Sequence of chain 2.A:
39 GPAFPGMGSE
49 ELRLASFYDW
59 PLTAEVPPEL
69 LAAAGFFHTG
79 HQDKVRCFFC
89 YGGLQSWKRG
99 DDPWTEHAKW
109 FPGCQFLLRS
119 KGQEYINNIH

Binding-site contacts:
Ligand atom O contacts residue ARG97 of chain 1.B at 3.2 Å (salt-bridge).
Ligand atom CD contacts residue TRP108 of chain 2.A at 3.6 Å (hydrophobic).
Ligand atom N contacts residue LEU92 of chain 2.A at 3.7 Å.
Ligand atom O contacts residue GLU104 of chain 2.A at 3.3 Å (salt-bridge).
Ligand atom CZ2 contacts residue THR77 of chain 2.A at 3.8 Å.
Ligand atom CZ2 contacts residue ARG84 of chain 2.A at 3.5 Å.
Ligand atom NE1 contacts residue VAL83 of chain 2.A at 3.5 Å (h-bond).
Ligand atom CG2 contacts residue GLN93 of chain 2.A at 3.8 Å.
Ligand atom O contacts residue GLN93 of chain 2.A at 2.9 Å (h-bond).
Ligand atom CH2 contacts residue ARG84 of chain 2.A at 3.0 Å.
Ligand atom CZ3 contacts residue ARG84 of chain 2.A at 3.5 Å.
Ligand atom CD1 contacts residue GLY91 of chain 2.A at 3.4 Å.
Ligand atom CB contacts residue TRP95 of chain 2.A at 3.7 Å (hydrophobic).
Ligand atom CA contacts residue ASP99 of chain 2.A at 3.6 Å.
Ligand atom CA contacts residue SER94 of chain 2.A at 3.5 Å.
Ligand atom O contacts residue TRP108 of chain 2.A at 3.0 Å (h-bond).
Ligand atom CD1 contacts residue GLN93 of chain 2.A at 3.6 Å.
Ligand atom C contacts residue GLU104 of chain 2.A at 3.8 Å.
Ligand atom N contacts residue GLY91 of chain 2.A at 3.4 Å (h-bond).
Ligand atom CA contacts residue GLU104 of chain 2.A at 3.7 Å.
Ligand atom C contacts residue GLN93 of chain 2.A at 3.7 Å.
Ligand atom CB contacts residue GLN93 of chain 2.A at 3.3 Å.
Ligand atom NE1 contacts residue LEU92 of chain 2.A at 3.1 Å (h-bond).
Ligand atom O contacts residue LEU92 of chain 2.A at 3.4 Å.
Ligand atom CB contacts residue GLU104 of chain 2.A at 3.8 Å.
Ligand atom CZ2 contacts residue LYS82 of chain 2.A at 3.6 Å.
Ligand atom N contacts residue ASP99 of chain 2.A at 2.7 Å (salt-bridge).
Ligand atom CA contacts residue GLN93 of chain 2.A at 3.4 Å.
Ligand atom CB contacts residue ASP99 of chain 2.A at 3.8 Å.
Ligand atom CA contacts residue GLY91 of chain 2.A at 3.2 Å.
Ligand atom N contacts residue GLU104 of chain 2.A at 3.0 Å (salt-bridge).
Ligand atom N contacts residue GLN93 of chain 2.A at 3.0 Å (h-bond).
Ligand atom CG contacts residue TRP108 of chain 2.A at 3.4 Å (hydrophobic).
Ligand atom CB contacts residue GLN93 of chain 2.A at 3.4 Å.
Ligand atom C contacts residue GLY91 of chain 2.A at 3.8 Å.
Ligand atom CD1 contacts residue LEU92 of chain 2.A at 3.4 Å (hydrophobic).
Ligand atom NE1 contacts residue GLY91 of chain 2.A at 3.3 Å.
Ligand atom CB contacts residue GLY91 of chain 2.A at 3.8 Å.
Ligand atom C contacts residue LEU92 of chain 2.A at 3.6 Å (hydrophobic).
Ligand atom CE2 contacts residue LYS82 of chain 2.A at 3.7 Å.

Sequence of chain 1.B:
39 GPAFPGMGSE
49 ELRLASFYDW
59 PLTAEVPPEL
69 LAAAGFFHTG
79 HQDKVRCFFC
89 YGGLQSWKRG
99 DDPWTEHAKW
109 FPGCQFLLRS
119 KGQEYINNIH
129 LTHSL

This protein binds this small molecule.
Small molecule (SMILES): CC(C)[C@H](NC(=O)[C@H](C)N)C(=O)N1CCC[C@H]1C(=O)N[C@@H](CC1=c2ccccc2=NC1)C(=O)O